Binding-site contacts:
Ligand atom CM4 contacts residue ALA145 of chain 10.A at 3.5 Å (hydrophobic).
Ligand atom F2 contacts residue ALA145 of chain 10.A at 3.0 Å.
Ligand atom F3 contacts residue LEU14 of chain 6.B at 3.9 Å.
Ligand atom F1 contacts residue SER170 of chain 10.A at 3.7 Å.
Ligand atom C2A contacts residue LEU220 of chain 10.A at 3.8 Å (hydrophobic).
Ligand atom F2 contacts residue SER170 of chain 10.A at 3.5 Å.
Ligand atom CM4 contacts residue ALA169 of chain 10.A at 3.5 Å (hydrophobic).
Ligand atom F1 contacts residue VAL171 of chain 10.A at 3.0 Å.
Ligand atom F1 contacts residue ALA145 of chain 10.A at 3.0 Å.
Ligand atom O1A contacts residue ILE182 of chain 10.A at 3.9 Å.
Ligand atom N3A contacts residue ILE182 of chain 10.A at 3.0 Å.
Ligand atom CM2 contacts residue ILE119 of chain 10.A at 3.5 Å (hydrophobic).
Ligand atom C3A contacts residue ILE182 of chain 10.A at 3.2 Å (hydrophobic).
Ligand atom CM3 contacts residue THR97 of chain 10.A at 3.9 Å.
Ligand atom F2 contacts residue MET146 of chain 10.A at 3.7 Å.
Ligand atom CM6 contacts residue MET187 of chain 10.A at 3.8 Å (hydrophobic).
Ligand atom N3A contacts residue ILE184 of chain 10.A at 3.9 Å.
Ligand atom C1B contacts residue ILE95 of chain 10.A at 3.5 Å (hydrophobic).
Ligand atom C2A contacts residue ILE182 of chain 10.A at 3.6 Å (hydrophobic).
Ligand atom CM4 contacts residue ILE182 of chain 10.A at 3.6 Å (hydrophobic).
Ligand atom C2B contacts residue ILE119 of chain 10.A at 3.5 Å (hydrophobic).
Ligand atom F3 contacts residue ALA24 of chain 10.B at 3.9 Å.
Ligand atom N1A contacts residue LEU220 of chain 10.A at 3.0 Å.
Ligand atom O1B contacts residue ILE95 of chain 10.A at 3.0 Å.
Ligand atom CM2 contacts residue TRP93 of chain 10.A at 3.9 Å (hydrophobic).
Ligand atom F3 contacts residue ALA169 of chain 10.A at 3.7 Å.
Ligand atom CM6 contacts residue ILE217 of chain 10.A at 3.4 Å (hydrophobic).
Ligand atom F3 contacts residue ILE182 of chain 10.A at 3.2 Å.
Ligand atom C5B contacts residue ILE184 of chain 10.A at 3.4 Å (hydrophobic).
Ligand atom F2 contacts residue ALA169 of chain 10.A at 2.2 Å.
Ligand atom N3A contacts residue PHE147 of chain 10.A at 3.6 Å.
Ligand atom O1A contacts residue ALA145 of chain 10.A at 3.8 Å.
Ligand atom C6B contacts residue ILE184 of chain 10.A at 3.7 Å (hydrophobic).
Ligand atom O1 contacts residue ILE217 of chain 10.A at 3.2 Å.
Ligand atom CM6 contacts residue ILE184 of chain 10.A at 3.5 Å (hydrophobic).
Ligand atom C4 contacts residue PHE115 of chain 10.A at 3.3 Å (hydrophobic).
Ligand atom C3B contacts residue ILE119 of chain 10.A at 3.5 Å (hydrophobic).
Ligand atom O1A contacts residue LEU220 of chain 10.A at 3.4 Å.
Ligand atom F2 contacts residue PHE147 of chain 10.A at 3.2 Å.
Ligand atom C6B contacts residue ILE95 of chain 10.A at 3.6 Å (hydrophobic).

Sequence of chain 6.B:
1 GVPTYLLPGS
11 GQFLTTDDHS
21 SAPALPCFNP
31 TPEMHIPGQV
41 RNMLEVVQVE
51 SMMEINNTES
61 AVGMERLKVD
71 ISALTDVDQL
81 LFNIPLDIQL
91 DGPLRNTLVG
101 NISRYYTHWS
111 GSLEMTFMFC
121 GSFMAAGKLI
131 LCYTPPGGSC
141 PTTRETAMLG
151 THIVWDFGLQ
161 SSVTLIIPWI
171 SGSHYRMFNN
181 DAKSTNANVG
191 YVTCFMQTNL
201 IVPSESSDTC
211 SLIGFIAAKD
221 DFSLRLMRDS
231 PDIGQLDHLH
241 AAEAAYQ

Sequence of chain 10.B:
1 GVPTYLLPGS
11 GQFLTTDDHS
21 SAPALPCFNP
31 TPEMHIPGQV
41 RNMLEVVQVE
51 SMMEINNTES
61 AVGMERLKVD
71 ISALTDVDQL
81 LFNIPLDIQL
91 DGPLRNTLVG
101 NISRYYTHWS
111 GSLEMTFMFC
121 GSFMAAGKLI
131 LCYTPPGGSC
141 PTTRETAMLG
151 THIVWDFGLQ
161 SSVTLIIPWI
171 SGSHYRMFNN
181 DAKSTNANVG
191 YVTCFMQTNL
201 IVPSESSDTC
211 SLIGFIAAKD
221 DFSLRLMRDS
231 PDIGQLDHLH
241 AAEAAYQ

Sequence of chain 10.A:
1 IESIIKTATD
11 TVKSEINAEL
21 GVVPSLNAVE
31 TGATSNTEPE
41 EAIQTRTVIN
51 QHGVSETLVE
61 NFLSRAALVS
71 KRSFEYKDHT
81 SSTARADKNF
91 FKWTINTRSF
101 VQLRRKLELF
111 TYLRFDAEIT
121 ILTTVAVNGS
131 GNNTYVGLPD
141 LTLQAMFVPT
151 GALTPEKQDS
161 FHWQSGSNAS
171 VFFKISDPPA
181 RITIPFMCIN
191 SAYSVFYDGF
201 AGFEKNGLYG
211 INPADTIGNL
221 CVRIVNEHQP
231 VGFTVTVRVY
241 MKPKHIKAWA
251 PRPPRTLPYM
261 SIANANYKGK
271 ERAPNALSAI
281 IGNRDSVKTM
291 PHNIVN

The protein below binds the small molecule below.
Small molecule (SMILES): Cc1cc(CCCOc2c(C)cc(-c3noc(C(F)(F)F)n3)cc2C)on1